Binding-site contacts:
Ligand atom CAG contacts residue PHE279 of chain 1.D at 3.7 Å (hydrophobic).
Ligand atom CAF contacts residue VAL57 of chain 1.D at 3.8 Å (hydrophobic).
Ligand atom CAD contacts residue VAL168 of chain 1.D at 3.7 Å (hydrophobic).
Ligand atom CBB contacts residue VAL164 of chain 1.D at 3.6 Å (hydrophobic).
Ligand atom OAB contacts residue PRO283 of chain 1.D at 3.7 Å.
Ligand atom CAL contacts residue LEU200 of chain 1.D at 3.6 Å (hydrophobic).
Ligand atom CAW contacts residue TYR61 of chain 1.D at 3.6 Å (hydrophobic).
Ligand atom CAP contacts residue ASP68 of chain 1.D at 3.6 Å.
Ligand atom CAO contacts residue TYR61 of chain 1.D at 3.7 Å (hydrophobic).
Ligand atom CAR contacts residue LEU172 of chain 1.D at 3.6 Å (hydrophobic).
Ligand atom CAG contacts residue VAL57 of chain 1.D at 3.8 Å (hydrophobic).
Ligand atom CAS contacts residue LEU200 of chain 1.D at 3.9 Å (hydrophobic).
Ligand atom OAV contacts residue MET196 of chain 1.D at 3.0 Å.
Ligand atom CAS contacts residue GLN284 of chain 1.D at 3.7 Å.
Ligand atom OAC contacts residue GLN201 of chain 1.D at 3.2 Å (h-bond).
Ligand atom CAQ contacts residue PHE42 of chain 1.D at 3.8 Å (hydrophobic).
Ligand atom CAA contacts residue MET196 of chain 1.D at 3.8 Å (hydrophobic).
Ligand atom CAK contacts residue VAL168 of chain 1.D at 3.5 Å (hydrophobic).
Ligand atom CAH contacts residue TYR61 of chain 1.D at 3.6 Å (hydrophobic).
Ligand atom CAX contacts residue VAL168 of chain 1.D at 3.5 Å (hydrophobic).
Ligand atom CAJ contacts residue VAL168 of chain 1.D at 3.5 Å (hydrophobic).
Ligand atom OAB contacts residue GLN284 of chain 1.D at 3.2 Å (h-bond).
Ligand atom CAI contacts residue TYR61 of chain 1.D at 3.9 Å (hydrophobic).
Ligand atom CAF contacts residue TYR61 of chain 1.D at 3.7 Å (hydrophobic).
Ligand atom CAA contacts residue TYR176 of chain 1.D at 3.6 Å (hydrophobic).
Ligand atom CAA contacts residue TYR267 of chain 1.D at 3.7 Å (hydrophobic).
Ligand atom CAK contacts residue ALA165 of chain 1.D at 3.8 Å (hydrophobic).
Ligand atom NBE contacts residue LEU200 of chain 1.D at 3.5 Å.
Ligand atom CAH contacts residue VAL168 of chain 1.D at 3.9 Å (hydrophobic).
Ligand atom OAC contacts residue VAL164 of chain 1.D at 2.8 Å (h-bond).
Ligand atom OAB contacts residue SER280 of chain 1.D at 2.9 Å (h-bond).
Ligand atom CAZ contacts residue VAL168 of chain 1.D at 3.8 Å (hydrophobic).
Ligand atom CAY contacts residue LEU200 of chain 1.D at 3.4 Å (hydrophobic).
Ligand atom CAE contacts residue VAL168 of chain 1.D at 3.9 Å (hydrophobic).
Ligand atom NBE contacts residue LEU172 of chain 1.D at 3.8 Å.
Ligand atom CAE contacts residue VAL164 of chain 1.D at 3.5 Å (hydrophobic).
Ligand atom CBF contacts residue VAL164 of chain 1.D at 3.4 Å (hydrophobic).
Ligand atom CAM contacts residue LEU64 of chain 1.D at 3.8 Å (hydrophobic).
Ligand atom CAJ contacts residue TYR61 of chain 1.D at 3.4 Å (hydrophobic).
Ligand atom CBC contacts residue LEU172 of chain 1.D at 3.7 Å (hydrophobic).

Sequence of chain 1.D:
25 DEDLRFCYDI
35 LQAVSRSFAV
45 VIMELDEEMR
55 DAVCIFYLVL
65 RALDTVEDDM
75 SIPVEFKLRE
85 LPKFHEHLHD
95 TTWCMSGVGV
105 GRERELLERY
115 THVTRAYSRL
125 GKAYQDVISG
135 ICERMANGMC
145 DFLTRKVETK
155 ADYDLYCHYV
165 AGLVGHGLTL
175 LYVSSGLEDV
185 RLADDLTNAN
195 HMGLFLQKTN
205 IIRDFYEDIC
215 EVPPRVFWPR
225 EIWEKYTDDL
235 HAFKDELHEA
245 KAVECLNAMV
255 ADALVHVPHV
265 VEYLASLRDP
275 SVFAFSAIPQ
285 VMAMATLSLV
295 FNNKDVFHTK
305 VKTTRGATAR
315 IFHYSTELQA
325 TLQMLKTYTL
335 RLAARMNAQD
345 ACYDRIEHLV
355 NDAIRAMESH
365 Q

The small molecule below binds the protein below.
Small molecule (SMILES): CO[C@H]1CN(c2ccc(C#C[C@@]3(O)CN4CCC3CC4)c(Cc3ccccc3)n2)C[C@H]1O